This protein binds this small molecule.
Small molecule (SMILES): CC[C@H](C)[C@H](NC(=O)[C@H](CC(C)C)NC(=O)[C@H](CO)NC(=O)CNC(=O)[C@@H](NC(=O)[C@@H](N)[C@@H](C)O)C(C)C)C(=O)N[C@H](C=O)CCC(N)=O

Sequence of chain 3.B:
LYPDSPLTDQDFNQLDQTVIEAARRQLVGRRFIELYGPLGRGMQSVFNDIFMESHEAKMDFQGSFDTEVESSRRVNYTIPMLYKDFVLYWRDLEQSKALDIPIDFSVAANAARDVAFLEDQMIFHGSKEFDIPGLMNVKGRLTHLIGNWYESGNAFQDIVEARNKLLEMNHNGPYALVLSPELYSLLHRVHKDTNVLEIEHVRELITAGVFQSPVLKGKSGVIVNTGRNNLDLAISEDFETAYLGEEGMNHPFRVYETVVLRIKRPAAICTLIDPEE

Binding-site contacts:
Ligand atom OE1 contacts residue ARG36 of chain 3.B at 2.9 Å (salt-bridge).
Ligand atom C contacts residue ASP243 of chain 3.B at 3.8 Å.
Ligand atom C contacts residue ARG35 of chain 3.B at 3.9 Å.
Ligand atom CD1 contacts residue ARG36 of chain 3.B at 3.6 Å.
Ligand atom CD1 contacts residue LEU40 of chain 3.B at 3.6 Å (hydrophobic).
Ligand atom CD2 contacts residue LEU40 of chain 3.B at 4.1 Å (hydrophobic).
Ligand atom N contacts residue ARG29 of chain 3.B at 4.2 Å.
Ligand atom CD1 contacts residue ARG35 of chain 3.B at 4.0 Å.
Ligand atom O contacts residue GLU39 of chain 3.B at 3.0 Å (salt-bridge).
Ligand atom CG contacts residue ARG36 of chain 3.B at 3.8 Å.
Ligand atom N contacts residue ASP243 of chain 3.B at 3.2 Å (salt-bridge).
Ligand atom O contacts residue ARG35 of chain 3.B at 4.0 Å.
Ligand atom O contacts residue PRO43 of chain 3.B at 3.8 Å.
Ligand atom CD1 contacts residue ARG29 of chain 3.B at 3.5 Å.
Ligand atom CD contacts residue GLU39 of chain 3.B at 3.2 Å.
Ligand atom CA contacts residue ARG29 of chain 3.B at 3.8 Å.
Ligand atom O contacts residue ARG29 of chain 3.B at 3.2 Å (salt-bridge).
Ligand atom CB contacts residue ASP243 of chain 3.B at 4.0 Å.
Ligand atom N contacts residue PRO43 of chain 3.B at 4.0 Å.
Ligand atom CG1 contacts residue ASP243 of chain 3.B at 3.2 Å.
Ligand atom CA contacts residue ARG29 of chain 3.B at 4.1 Å.
Ligand atom N contacts residue ASP243 of chain 3.B at 2.6 Å (salt-bridge).
Ligand atom C contacts residue ARG29 of chain 3.B at 3.9 Å.
Ligand atom C contacts residue ASP243 of chain 3.B at 3.5 Å.
Ligand atom OE1 contacts residue GLU39 of chain 3.B at 3.1 Å (salt-bridge).
Ligand atom CG2 contacts residue ARG35 of chain 3.B at 3.4 Å.
Ligand atom NE2 contacts residue GLU39 of chain 3.B at 2.9 Å (salt-bridge).
Ligand atom O contacts residue ARG35 of chain 3.B at 2.7 Å (salt-bridge).
Ligand atom CG2 contacts residue PRO43 of chain 3.B at 3.8 Å (hydrophobic).
Ligand atom C contacts residue GLU39 of chain 3.B at 3.6 Å.
Ligand atom CA contacts residue ASP243 of chain 3.B at 3.6 Å.
Ligand atom CG1 contacts residue ARG36 of chain 3.B at 4.0 Å.
Ligand atom O contacts residue ASP243 of chain 3.B at 4.1 Å.
Ligand atom OE1 contacts residue PHE37 of chain 3.B at 3.7 Å.
Ligand atom CG2 contacts residue ARG36 of chain 3.B at 4.1 Å.
Ligand atom CD contacts residue ARG36 of chain 3.B at 3.7 Å.
Ligand atom O contacts residue ILE25 of chain 3.B at 3.8 Å.
Ligand atom N contacts residue ARG35 of chain 3.B at 4.0 Å.
Ligand atom CA contacts residue ASP243 of chain 3.B at 3.5 Å.
Ligand atom CB contacts residue ARG36 of chain 3.B at 3.4 Å.